Binding-site contacts:
Ligand atom C1 contacts residue PRO369 of chain 2.A at 3.8 Å (hydrophobic).
Ligand atom O6 contacts residue THR361 of chain 2.A at 3.9 Å.
Ligand atom C4 contacts residue ILE368 of chain 2.A at 3.8 Å (hydrophobic).
Ligand atom C2 contacts residue ALA371 of chain 2.A at 4.4 Å (hydrophobic).
Ligand atom C2 contacts residue ASP211 of chain 1.A at 3.9 Å.
Ligand atom C3 contacts residue THR361 of chain 2.A at 4.2 Å.
Ligand atom C3 contacts residue ILE368 of chain 2.A at 3.2 Å (hydrophobic).
Ligand atom C3 contacts residue HIS373 of chain 2.A at 4.3 Å.
Ligand atom O5 contacts residue HIS373 of chain 2.A at 4.3 Å.
Ligand atom C2 contacts residue ILE368 of chain 2.A at 4.0 Å (hydrophobic).
Ligand atom C1 contacts residue ASP211 of chain 1.A at 4.2 Å.
Ligand atom C4 contacts residue HIS373 of chain 2.A at 3.6 Å.
Ligand atom C1 contacts residue ALA371 of chain 2.A at 4.0 Å (hydrophobic).
Ligand atom O6 contacts residue VAL372 of chain 2.A at 3.8 Å.
Ligand atom O6 contacts residue ILE368 of chain 2.A at 3.7 Å.
Ligand atom C3 contacts residue ALA371 of chain 2.A at 3.7 Å (hydrophobic).
Ligand atom C1 contacts residue GLY370 of chain 2.A at 3.7 Å.
Ligand atom O6 contacts residue ALA371 of chain 2.A at 2.5 Å (h-bond).
Ligand atom C1 contacts residue ILE368 of chain 2.A at 4.0 Å (hydrophobic).
Ligand atom C4 contacts residue THR361 of chain 2.A at 3.4 Å.
Ligand atom O6 contacts residue HIS373 of chain 2.A at 3.6 Å (h-bond).
Ligand atom C4 contacts residue HIS367 of chain 2.A at 3.2 Å.

A protein and the small-molecule ligand that binds it are described below.
Small molecule (SMILES): C[C@@H](O)[C@@H](C)O

Sequence of chain 2.A:
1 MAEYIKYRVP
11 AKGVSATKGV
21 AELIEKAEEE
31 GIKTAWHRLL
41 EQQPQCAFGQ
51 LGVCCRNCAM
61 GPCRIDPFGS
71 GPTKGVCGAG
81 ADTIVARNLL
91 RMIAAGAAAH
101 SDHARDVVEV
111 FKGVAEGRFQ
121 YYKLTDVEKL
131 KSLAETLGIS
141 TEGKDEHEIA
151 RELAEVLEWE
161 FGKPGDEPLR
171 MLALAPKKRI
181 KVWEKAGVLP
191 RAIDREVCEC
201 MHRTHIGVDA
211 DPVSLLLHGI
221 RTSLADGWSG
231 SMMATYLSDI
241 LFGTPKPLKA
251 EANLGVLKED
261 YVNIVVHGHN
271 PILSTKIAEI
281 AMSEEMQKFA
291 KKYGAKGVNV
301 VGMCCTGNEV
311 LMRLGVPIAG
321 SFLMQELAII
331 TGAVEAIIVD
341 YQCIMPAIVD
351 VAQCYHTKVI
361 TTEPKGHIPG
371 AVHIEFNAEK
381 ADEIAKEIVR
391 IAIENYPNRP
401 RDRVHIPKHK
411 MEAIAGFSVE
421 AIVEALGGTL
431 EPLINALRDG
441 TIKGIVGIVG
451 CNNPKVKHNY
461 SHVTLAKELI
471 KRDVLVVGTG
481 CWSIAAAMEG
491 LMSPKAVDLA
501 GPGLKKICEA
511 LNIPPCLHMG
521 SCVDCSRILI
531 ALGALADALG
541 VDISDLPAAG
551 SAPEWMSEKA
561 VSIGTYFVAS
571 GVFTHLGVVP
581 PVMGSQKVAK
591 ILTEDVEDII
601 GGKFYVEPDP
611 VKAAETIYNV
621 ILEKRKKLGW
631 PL

Sequence of chain 1.A:
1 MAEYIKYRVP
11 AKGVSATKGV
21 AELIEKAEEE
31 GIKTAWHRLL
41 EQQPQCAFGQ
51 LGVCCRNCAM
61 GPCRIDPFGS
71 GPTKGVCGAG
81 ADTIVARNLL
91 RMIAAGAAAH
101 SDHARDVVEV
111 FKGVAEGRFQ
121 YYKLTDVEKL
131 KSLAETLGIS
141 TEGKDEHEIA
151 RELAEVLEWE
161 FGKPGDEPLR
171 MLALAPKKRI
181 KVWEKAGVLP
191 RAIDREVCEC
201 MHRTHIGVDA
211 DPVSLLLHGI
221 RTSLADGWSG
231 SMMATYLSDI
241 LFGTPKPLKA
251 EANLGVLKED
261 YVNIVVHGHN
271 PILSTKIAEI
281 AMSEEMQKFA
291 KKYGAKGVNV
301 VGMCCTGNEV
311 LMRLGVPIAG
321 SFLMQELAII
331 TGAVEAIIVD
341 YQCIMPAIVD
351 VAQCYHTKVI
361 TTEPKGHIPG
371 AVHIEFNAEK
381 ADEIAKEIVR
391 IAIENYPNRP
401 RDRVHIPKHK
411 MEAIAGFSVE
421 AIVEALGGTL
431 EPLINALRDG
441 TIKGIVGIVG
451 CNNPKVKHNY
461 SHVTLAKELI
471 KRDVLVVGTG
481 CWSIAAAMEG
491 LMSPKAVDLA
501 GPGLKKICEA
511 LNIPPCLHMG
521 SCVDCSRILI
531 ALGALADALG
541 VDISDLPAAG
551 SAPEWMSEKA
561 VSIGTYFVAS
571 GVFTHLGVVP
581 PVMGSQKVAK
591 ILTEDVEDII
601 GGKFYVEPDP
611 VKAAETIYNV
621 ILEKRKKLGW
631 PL